Sequence of chain 1.C:
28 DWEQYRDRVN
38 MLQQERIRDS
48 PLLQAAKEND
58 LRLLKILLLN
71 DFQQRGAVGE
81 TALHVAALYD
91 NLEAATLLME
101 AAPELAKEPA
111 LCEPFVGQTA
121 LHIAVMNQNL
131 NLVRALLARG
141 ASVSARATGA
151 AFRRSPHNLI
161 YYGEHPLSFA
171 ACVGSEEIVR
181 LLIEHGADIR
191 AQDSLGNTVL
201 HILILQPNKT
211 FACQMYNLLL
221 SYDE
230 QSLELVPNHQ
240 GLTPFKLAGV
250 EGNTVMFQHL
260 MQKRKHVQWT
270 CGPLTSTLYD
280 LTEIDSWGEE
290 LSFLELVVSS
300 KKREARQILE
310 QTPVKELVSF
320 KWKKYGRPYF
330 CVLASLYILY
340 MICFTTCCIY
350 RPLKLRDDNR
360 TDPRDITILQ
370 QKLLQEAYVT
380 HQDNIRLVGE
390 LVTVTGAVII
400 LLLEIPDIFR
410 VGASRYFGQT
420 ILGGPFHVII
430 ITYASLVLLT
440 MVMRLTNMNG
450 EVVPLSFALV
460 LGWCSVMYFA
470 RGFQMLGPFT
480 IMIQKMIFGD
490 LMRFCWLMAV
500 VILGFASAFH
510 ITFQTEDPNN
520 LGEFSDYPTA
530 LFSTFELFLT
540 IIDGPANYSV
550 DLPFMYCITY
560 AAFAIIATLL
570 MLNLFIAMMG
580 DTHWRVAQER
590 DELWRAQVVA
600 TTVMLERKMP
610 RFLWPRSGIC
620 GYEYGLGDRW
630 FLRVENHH

Binding-site contacts:
Ligand atom C4 contacts residue PHE425 of chain 1.B at 3.7 Å (hydrophobic).
Ligand atom O1 contacts residue GLN483 of chain 1.B at 3.1 Å.
Ligand atom C25 contacts residue ALA561 of chain 1.C at 3.5 Å (hydrophobic).
Ligand atom C28 contacts residue PHE456 of chain 1.B at 3.3 Å (hydrophobic).
Ligand atom C21 contacts residue VAL459 of chain 1.B at 3.5 Å (hydrophobic).
Ligand atom C2 contacts residue ILE482 of chain 1.B at 3.9 Å (hydrophobic).
Ligand atom C18 contacts residue CYS463 of chain 1.B at 3.8 Å (hydrophobic).
Ligand atom C11 contacts residue CYS463 of chain 1.B at 4.0 Å (hydrophobic).
Ligand atom C27 contacts residue ALA561 of chain 1.C at 3.7 Å (hydrophobic).
Ligand atom C18 contacts residue LEU460 of chain 1.B at 3.7 Å (hydrophobic).
Ligand atom C1 contacts residue ILE482 of chain 1.B at 3.8 Å (hydrophobic).
Ligand atom C1 contacts residue MET466 of chain 1.B at 3.9 Å (hydrophobic).
Ligand atom O1 contacts residue PHE425 of chain 1.B at 3.9 Å.
Ligand atom C21 contacts residue PHE504 of chain 1.C at 3.4 Å (hydrophobic).
Ligand atom C2 contacts residue PHE425 of chain 1.B at 3.8 Å (hydrophobic).
Ligand atom C20 contacts residue LEU460 of chain 1.B at 4.1 Å (hydrophobic).
Ligand atom C24 contacts residue ALA561 of chain 1.C at 3.6 Å (hydrophobic).
Ligand atom C3 contacts residue THR479 of chain 1.B at 3.6 Å.
Ligand atom C6 contacts residue ILE486 of chain 1.B at 4.2 Å (hydrophobic).
Ligand atom C12 contacts residue CYS463 of chain 1.B at 4.0 Å (hydrophobic).
Ligand atom O1 contacts residue THR479 of chain 1.B at 2.6 Å (h-bond).
Ligand atom C23 contacts residue VAL459 of chain 1.B at 3.9 Å (hydrophobic).
Ligand atom C25 contacts residue PHE456 of chain 1.B at 3.9 Å (hydrophobic).
Ligand atom C2 contacts residue MET466 of chain 1.B at 4.2 Å (hydrophobic).
Ligand atom C27 contacts residue PHE456 of chain 1.B at 3.4 Å (hydrophobic).
Ligand atom C27 contacts residue ILE557 of chain 1.C at 3.4 Å (hydrophobic).
Ligand atom C8 contacts residue ILE486 of chain 1.B at 4.0 Å (hydrophobic).
Ligand atom C21 contacts residue ILE565 of chain 1.C at 3.8 Å (hydrophobic).
Ligand atom C27 contacts residue THR558 of chain 1.C at 4.0 Å.
Ligand atom C9 contacts residue ILE486 of chain 1.B at 3.7 Å (hydrophobic).
Ligand atom C26 contacts residue VAL459 of chain 1.B at 3.6 Å (hydrophobic).
Ligand atom C18 contacts residue ILE428 of chain 1.B at 4.1 Å (hydrophobic).
Ligand atom C20 contacts residue VAL459 of chain 1.B at 3.8 Å (hydrophobic).
Ligand atom C3 contacts residue GLN483 of chain 1.B at 3.5 Å.
Ligand atom C1 contacts residue ILE486 of chain 1.B at 4.0 Å (hydrophobic).
Ligand atom C19 contacts residue PHE425 of chain 1.B at 3.4 Å (hydrophobic).
Ligand atom C26 contacts residue PHE456 of chain 1.B at 3.2 Å (hydrophobic).
Ligand atom C4 contacts residue GLN483 of chain 1.B at 4.0 Å.
Ligand atom C2 contacts residue THR479 of chain 1.B at 3.9 Å.
Ligand atom C3 contacts residue PHE425 of chain 1.B at 4.0 Å (hydrophobic).

Sequence of chain 1.B:
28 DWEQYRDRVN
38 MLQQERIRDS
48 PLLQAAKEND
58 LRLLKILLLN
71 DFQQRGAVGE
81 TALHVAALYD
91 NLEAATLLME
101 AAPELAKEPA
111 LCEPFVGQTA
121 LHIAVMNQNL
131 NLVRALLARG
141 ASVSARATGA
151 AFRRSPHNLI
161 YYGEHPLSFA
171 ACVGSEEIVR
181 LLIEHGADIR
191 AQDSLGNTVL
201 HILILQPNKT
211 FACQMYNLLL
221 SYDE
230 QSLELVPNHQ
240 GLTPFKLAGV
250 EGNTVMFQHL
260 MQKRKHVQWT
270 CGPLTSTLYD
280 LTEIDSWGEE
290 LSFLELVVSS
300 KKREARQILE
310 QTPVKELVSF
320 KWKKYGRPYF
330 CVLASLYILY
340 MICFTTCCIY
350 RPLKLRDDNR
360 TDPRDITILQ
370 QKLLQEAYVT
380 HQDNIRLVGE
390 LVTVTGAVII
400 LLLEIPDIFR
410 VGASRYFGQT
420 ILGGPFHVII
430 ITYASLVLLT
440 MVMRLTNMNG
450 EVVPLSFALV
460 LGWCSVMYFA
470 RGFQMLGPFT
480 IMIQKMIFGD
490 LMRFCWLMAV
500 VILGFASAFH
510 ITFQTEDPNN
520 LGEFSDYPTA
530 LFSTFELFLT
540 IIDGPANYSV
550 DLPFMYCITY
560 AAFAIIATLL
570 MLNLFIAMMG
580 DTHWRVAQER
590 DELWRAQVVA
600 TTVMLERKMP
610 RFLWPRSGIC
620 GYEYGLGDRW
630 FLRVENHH

A protein and the small-molecule ligand that binds it are described below.
Small molecule (SMILES): CC(C)[C@@H](C)/C=C/[C@@H](C)[C@H]1CC[C@H]2C3=CC=C4C[C@@H](O)CC[C@]4(C)[C@H]3CC[C@]12C